Sequence of chain 2.A:
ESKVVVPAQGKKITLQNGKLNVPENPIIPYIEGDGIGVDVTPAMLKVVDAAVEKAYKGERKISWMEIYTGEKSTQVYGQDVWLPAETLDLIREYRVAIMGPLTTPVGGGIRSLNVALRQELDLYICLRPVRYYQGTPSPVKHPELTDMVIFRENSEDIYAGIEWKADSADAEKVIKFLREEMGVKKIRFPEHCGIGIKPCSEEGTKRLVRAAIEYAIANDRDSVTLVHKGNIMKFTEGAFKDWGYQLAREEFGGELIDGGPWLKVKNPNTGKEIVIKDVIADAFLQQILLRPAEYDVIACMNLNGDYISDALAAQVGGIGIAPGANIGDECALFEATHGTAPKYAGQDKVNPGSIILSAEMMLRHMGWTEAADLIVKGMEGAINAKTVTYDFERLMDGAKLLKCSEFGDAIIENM

This small molecule binds to this protein.
Small molecule (SMILES): NC(=O)c1ccc[n+]([C@@H]2O[C@H](COP(=O)(O)O)[C@@H](O)[C@H]2O)c1

Binding-site contacts:
Ligand atom C7 contacts residue TRP263 of chain 2.A at 3.6 Å (hydrophobic).
Ligand atom O7 contacts residue GLY261 of chain 2.A at 2.9 Å.
Ligand atom C3 contacts residue TRP263 of chain 2.A at 3.4 Å (hydrophobic).
Ligand atom C7 contacts residue GLY261 of chain 2.A at 3.7 Å.
Ligand atom O2R contacts residue PRO262 of chain 2.A at 3.5 Å.
Ligand atom O4R contacts residue TRP263 of chain 2.A at 4.0 Å.
Ligand atom N7 contacts residue ILE258 of chain 2.A at 3.2 Å (h-bond).
Ligand atom C6 contacts residue TRP263 of chain 2.A at 3.3 Å (hydrophobic).
Ligand atom N7 contacts residue ASP259 of chain 2.A at 4.1 Å.
Ligand atom O7 contacts residue PRO262 of chain 2.A at 3.2 Å (h-bond).
Ligand atom C7 contacts residue ILE258 of chain 2.A at 4.0 Å (hydrophobic).
Ligand atom O7 contacts residue TRP263 of chain 2.A at 2.9 Å (h-bond).
Ligand atom N1 contacts residue TRP263 of chain 2.A at 3.3 Å.
Ligand atom N7 contacts residue TRP263 of chain 2.A at 4.2 Å.
Ligand atom C2 contacts residue GLY261 of chain 2.A at 4.5 Å.
Ligand atom C5 contacts residue TRP263 of chain 2.A at 3.5 Å (hydrophobic).
Ligand atom C4 contacts residue TRP263 of chain 2.A at 3.5 Å (hydrophobic).
Ligand atom C1R contacts residue TRP263 of chain 2.A at 3.6 Å (hydrophobic).
Ligand atom C7 contacts residue PRO262 of chain 2.A at 4.3 Å (hydrophobic).
Ligand atom O3P contacts residue LYS344 of chain 1.A at 3.4 Å (salt-bridge).
Ligand atom C2 contacts residue PRO262 of chain 2.A at 4.3 Å (hydrophobic).
Ligand atom O2R contacts residue TRP263 of chain 2.A at 4.3 Å.
Ligand atom N7 contacts residue GLY261 of chain 2.A at 4.3 Å.
Ligand atom O7 contacts residue ILE258 of chain 2.A at 3.9 Å.
Ligand atom C2R contacts residue PRO262 of chain 2.A at 4.4 Å (hydrophobic).
Ligand atom C2 contacts residue TRP263 of chain 2.A at 3.3 Å (hydrophobic).

Sequence of chain 1.A:
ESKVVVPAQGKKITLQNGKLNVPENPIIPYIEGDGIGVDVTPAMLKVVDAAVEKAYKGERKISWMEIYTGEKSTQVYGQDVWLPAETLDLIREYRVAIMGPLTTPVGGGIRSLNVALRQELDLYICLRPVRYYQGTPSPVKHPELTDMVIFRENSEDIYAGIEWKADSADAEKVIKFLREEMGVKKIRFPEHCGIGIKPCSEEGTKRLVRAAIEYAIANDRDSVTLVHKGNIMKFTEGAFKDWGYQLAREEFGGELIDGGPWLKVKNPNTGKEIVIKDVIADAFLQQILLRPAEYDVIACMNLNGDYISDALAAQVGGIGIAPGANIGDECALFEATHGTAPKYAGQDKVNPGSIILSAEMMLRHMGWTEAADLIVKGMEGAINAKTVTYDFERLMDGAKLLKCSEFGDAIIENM